Sequence of chain 1.Y:
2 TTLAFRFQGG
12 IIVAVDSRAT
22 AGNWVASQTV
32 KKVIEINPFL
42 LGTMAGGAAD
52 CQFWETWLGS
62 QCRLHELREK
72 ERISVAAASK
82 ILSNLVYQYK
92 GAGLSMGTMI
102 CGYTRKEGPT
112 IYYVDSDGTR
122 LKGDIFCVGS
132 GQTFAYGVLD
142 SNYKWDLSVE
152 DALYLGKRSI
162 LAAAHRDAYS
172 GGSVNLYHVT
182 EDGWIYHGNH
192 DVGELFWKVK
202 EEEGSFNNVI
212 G

Binding-site contacts:
Ligand atom C contacts residue GLY130 of chain 1.Y at 4.2 Å.
Ligand atom CA contacts residue SER171 of chain 1.Y at 3.6 Å.
Ligand atom C contacts residue SER171 of chain 1.Y at 3.3 Å.
Ligand atom CA contacts residue LYS33 of chain 1.Y at 2.3 Å.
Ligand atom O contacts residue VAL129 of chain 1.Y at 4.3 Å.
Ligand atom CA contacts residue ARG19 of chain 1.Y at 4.3 Å.
Ligand atom CA contacts residue TYR170 of chain 1.Y at 3.9 Å (hydrophobic).
Ligand atom N contacts residue ARG19 of chain 1.Y at 4.4 Å.
Ligand atom O contacts residue GLY130 of chain 1.Y at 3.2 Å.
Ligand atom CB contacts residue ASP17 of chain 1.Y at 3.5 Å.
Ligand atom O contacts residue SER131 of chain 1.Y at 2.8 Å (h-bond).
Ligand atom C contacts residue THR2 of chain 1.Y at 1.3 Å.
Ligand atom C contacts residue ASP17 of chain 1.Y at 3.4 Å.
Ligand atom O contacts residue SER171 of chain 1.Y at 3.5 Å (h-bond).
Ligand atom CG contacts residue ASP17 of chain 1.Y at 3.9 Å.
Ligand atom CG contacts residue THR2 of chain 1.Y at 3.1 Å.
Ligand atom C contacts residue LYS33 of chain 1.Y at 3.3 Å.
Ligand atom N contacts residue SER131 of chain 1.Y at 3.1 Å (h-bond).
Ligand atom CB contacts residue THR2 of chain 1.Y at 3.2 Å.
Ligand atom O contacts residue LYS33 of chain 1.Y at 4.3 Å.
Ligand atom N contacts residue ASP17 of chain 1.Y at 4.3 Å.
Ligand atom O contacts residue GLY132 of chain 1.Y at 3.6 Å.
Ligand atom CA contacts residue THR2 of chain 1.Y at 2.4 Å.
Ligand atom C contacts residue THR3 of chain 1.Y at 4.4 Å.
Ligand atom C contacts residue SER131 of chain 1.Y at 4.0 Å.
Ligand atom CG contacts residue ALA46 of chain 1.Y at 4.5 Å (hydrophobic).
Ligand atom CA contacts residue ASP17 of chain 1.Y at 3.2 Å.
Ligand atom CG contacts residue MET45 of chain 1.Y at 3.7 Å (hydrophobic).
Ligand atom CB contacts residue ARG19 of chain 1.Y at 4.0 Å.
Ligand atom CA contacts residue SER131 of chain 1.Y at 4.1 Å.
Ligand atom N contacts residue SER171 of chain 1.Y at 3.6 Å.
Ligand atom CB contacts residue LYS33 of chain 1.Y at 1.5 Å.
Ligand atom N contacts residue LYS33 of chain 1.Y at 3.4 Å (salt-bridge).
Ligand atom CG contacts residue THR3 of chain 1.Y at 3.9 Å.
Ligand atom N contacts residue THR2 of chain 1.Y at 3.6 Å.
Ligand atom CG contacts residue LYS33 of chain 1.Y at 2.4 Å.
Ligand atom O contacts residue THR2 of chain 1.Y at 2.3 Å (h-bond).
Ligand atom N contacts residue TYR170 of chain 1.Y at 2.9 Å (h-bond).

A protein and the small-molecule ligand that binds it are described below.
Small molecule (SMILES): CC[C@H](N)C(=O)O